This protein binds this small molecule.
Small molecule (SMILES): CCN1C(=O)CCC1=O

Sequence of chain 1.C:
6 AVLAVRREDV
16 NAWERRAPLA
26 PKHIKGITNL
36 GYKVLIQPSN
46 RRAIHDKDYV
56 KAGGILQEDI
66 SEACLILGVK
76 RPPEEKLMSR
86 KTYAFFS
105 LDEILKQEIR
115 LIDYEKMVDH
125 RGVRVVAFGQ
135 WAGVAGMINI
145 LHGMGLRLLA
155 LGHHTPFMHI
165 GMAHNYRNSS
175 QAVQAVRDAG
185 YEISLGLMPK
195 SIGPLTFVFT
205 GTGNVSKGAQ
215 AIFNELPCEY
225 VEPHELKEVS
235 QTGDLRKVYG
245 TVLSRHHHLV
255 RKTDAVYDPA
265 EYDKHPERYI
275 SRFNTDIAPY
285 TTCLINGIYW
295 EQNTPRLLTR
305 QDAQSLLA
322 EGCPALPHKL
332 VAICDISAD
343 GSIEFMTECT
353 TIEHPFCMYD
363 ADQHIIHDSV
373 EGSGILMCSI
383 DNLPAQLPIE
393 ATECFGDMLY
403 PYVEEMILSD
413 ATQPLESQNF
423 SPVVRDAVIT

Binding-site contacts:
Ligand atom C2 contacts residue MET400 of chain 1.C at 4.0 Å (hydrophobic).
Ligand atom N1 contacts residue CYS396 of chain 1.C at 4.0 Å.
Ligand atom O1 contacts residue ASN208 of chain 1.C at 4.1 Å.
Ligand atom O1 contacts residue GLY133 of chain 1.C at 4.3 Å.
Ligand atom O2 contacts residue CYS396 of chain 1.C at 4.2 Å.
Ligand atom C3 contacts residue CYS396 of chain 1.C at 3.4 Å (hydrophobic).
Ligand atom O1 contacts residue MET400 of chain 1.C at 3.5 Å.
Ligand atom C2 contacts residue CYS396 of chain 1.C at 3.5 Å (hydrophobic).
Ligand atom C1 contacts residue MET400 of chain 1.C at 4.2 Å (hydrophobic).
Ligand atom C1 contacts residue PHE132 of chain 1.C at 4.4 Å (hydrophobic).
Ligand atom C1 contacts residue CYS396 of chain 1.C at 2.0 Å (hydrophobic).
Ligand atom C4 contacts residue CYS396 of chain 1.C at 1.9 Å (hydrophobic).
Ligand atom O1 contacts residue CYS396 of chain 1.C at 4.4 Å.
Ligand atom O2 contacts residue ASP399 of chain 1.C at 4.5 Å.
Ligand atom C1 contacts residue GLY133 of chain 1.C at 4.0 Å.